A small-molecule ligand and the protein it binds are described below.
Small molecule (SMILES): OC[C@H]1O[C@@H](O[C@H]2[C@H]3OC[C@@H]2O[C@@H](O)[C@H]3O)[C@H](O)[C@@H](O)[C@H]1O

Sequence of chain 1.A:
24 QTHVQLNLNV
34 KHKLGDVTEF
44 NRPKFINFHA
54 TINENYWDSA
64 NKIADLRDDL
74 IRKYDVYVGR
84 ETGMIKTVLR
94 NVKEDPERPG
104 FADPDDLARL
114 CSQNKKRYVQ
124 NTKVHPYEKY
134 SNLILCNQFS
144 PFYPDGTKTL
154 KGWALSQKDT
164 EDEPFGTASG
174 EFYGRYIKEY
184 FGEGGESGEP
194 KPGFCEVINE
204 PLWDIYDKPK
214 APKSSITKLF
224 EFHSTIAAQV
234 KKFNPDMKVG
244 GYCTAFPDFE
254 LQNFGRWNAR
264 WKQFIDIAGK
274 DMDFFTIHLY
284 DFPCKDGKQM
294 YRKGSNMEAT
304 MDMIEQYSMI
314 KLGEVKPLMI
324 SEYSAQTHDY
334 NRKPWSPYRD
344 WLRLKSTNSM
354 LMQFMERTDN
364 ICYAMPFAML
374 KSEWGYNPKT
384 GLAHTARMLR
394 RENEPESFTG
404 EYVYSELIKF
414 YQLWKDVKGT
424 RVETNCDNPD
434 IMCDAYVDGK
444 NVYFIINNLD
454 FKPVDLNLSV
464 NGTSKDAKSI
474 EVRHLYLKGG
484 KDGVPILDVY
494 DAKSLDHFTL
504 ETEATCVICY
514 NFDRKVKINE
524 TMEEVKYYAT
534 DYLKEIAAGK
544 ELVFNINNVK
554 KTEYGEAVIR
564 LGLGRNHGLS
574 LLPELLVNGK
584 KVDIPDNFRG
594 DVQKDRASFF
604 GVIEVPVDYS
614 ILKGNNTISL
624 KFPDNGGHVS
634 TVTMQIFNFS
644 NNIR

Binding-site contacts:
Ligand atom O4 contacts residue GLN141 of chain 1.A at 2.9 Å (h-bond).
Ligand atom C6 contacts residue HIS52 of chain 1.A at 3.6 Å.
Ligand atom C3 contacts residue TRP377 of chain 1.A at 3.9 Å (hydrophobic).
Ligand atom C1 contacts residue GLU325 of chain 1.A at 4.0 Å.
Ligand atom O4 contacts residue LYS89 of chain 1.A at 4.0 Å.
Ligand atom C6 contacts residue ARG83 of chain 1.A at 4.0 Å.
Ligand atom O4 contacts residue GLN141 of chain 1.A at 3.8 Å.
Ligand atom C5 contacts residue GLN141 of chain 1.A at 3.8 Å.
Ligand atom O3 contacts residue GLN141 of chain 1.A at 4.0 Å.
Ligand atom O5 contacts residue TRP377 of chain 1.A at 3.9 Å.
Ligand atom C3 contacts residue GLN141 of chain 1.A at 3.7 Å.
Ligand atom O2 contacts residue TRP377 of chain 1.A at 4.0 Å.
Ligand atom C6 contacts residue THR85 of chain 1.A at 3.6 Å.
Ligand atom C5 contacts residue TRP377 of chain 1.A at 3.8 Å (hydrophobic).
Ligand atom O5 contacts residue GLN141 of chain 1.A at 3.1 Å (h-bond).
Ligand atom C4 contacts residue GLN141 of chain 1.A at 3.9 Å.
Ligand atom C3 contacts residue GLY86 of chain 1.A at 4.0 Å.
Ligand atom C2 contacts residue ASN202 of chain 1.A at 4.2 Å.
Ligand atom C6 contacts residue LYS89 of chain 1.A at 4.1 Å.
Ligand atom C2 contacts residue TRP377 of chain 1.A at 4.2 Å (hydrophobic).
Ligand atom O3 contacts residue GLY86 of chain 1.A at 3.5 Å.
Ligand atom C1 contacts residue GLN141 of chain 1.A at 3.7 Å.
Ligand atom C2 contacts residue GLY86 of chain 1.A at 3.7 Å.
Ligand atom C1 contacts residue TRP377 of chain 1.A at 3.5 Å (hydrophobic).
Ligand atom C2 contacts residue THR85 of chain 1.A at 4.0 Å.
Ligand atom O6 contacts residue TRP377 of chain 1.A at 3.9 Å.
Ligand atom O2 contacts residue MET372 of chain 1.A at 4.0 Å.
Ligand atom C6 contacts residue GLN141 of chain 1.A at 3.8 Å.
Ligand atom C2 contacts residue GLN141 of chain 1.A at 3.9 Å.
Ligand atom O6 contacts residue GLN141 of chain 1.A at 4.0 Å.
Ligand atom C3 contacts residue THR85 of chain 1.A at 3.4 Å.
Ligand atom O5 contacts residue PHE370 of chain 1.A at 3.6 Å.
Ligand atom O2 contacts residue GLU84 of chain 1.A at 3.6 Å (salt-bridge).
Ligand atom C5 contacts residue HIS52 of chain 1.A at 4.0 Å.
Ligand atom O4 contacts residue GLY86 of chain 1.A at 3.6 Å.
Ligand atom C1 contacts residue THR85 of chain 1.A at 4.0 Å.
Ligand atom O2 contacts residue GLY86 of chain 1.A at 4.0 Å.
Ligand atom O3 contacts residue THR85 of chain 1.A at 2.8 Å (h-bond).
Ligand atom C4 contacts residue THR85 of chain 1.A at 3.8 Å.
Ligand atom O4 contacts residue THR85 of chain 1.A at 3.2 Å (h-bond).